Sequence of chain 1.B:
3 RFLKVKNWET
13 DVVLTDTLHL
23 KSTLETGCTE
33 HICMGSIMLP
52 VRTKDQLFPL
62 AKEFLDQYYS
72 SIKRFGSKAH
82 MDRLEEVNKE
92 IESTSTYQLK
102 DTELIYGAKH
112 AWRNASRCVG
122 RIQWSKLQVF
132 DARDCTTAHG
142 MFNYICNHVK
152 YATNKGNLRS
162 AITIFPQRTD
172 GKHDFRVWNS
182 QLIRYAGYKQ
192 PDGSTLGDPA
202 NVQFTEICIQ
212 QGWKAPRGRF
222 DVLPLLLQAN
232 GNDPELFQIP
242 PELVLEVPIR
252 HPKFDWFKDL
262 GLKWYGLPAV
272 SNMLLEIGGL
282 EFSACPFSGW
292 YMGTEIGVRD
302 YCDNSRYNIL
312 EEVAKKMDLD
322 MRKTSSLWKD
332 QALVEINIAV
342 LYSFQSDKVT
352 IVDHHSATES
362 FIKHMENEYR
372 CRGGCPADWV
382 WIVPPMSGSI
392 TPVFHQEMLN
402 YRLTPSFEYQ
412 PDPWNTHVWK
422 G

Binding-site contacts:
Ligand atom C13 contacts residue GLN182 of chain 1.A at 3.8 Å.
Ligand atom N22 contacts residue HEM1 of chain 1.C at 3.5 Å.
Ligand atom C22 contacts residue HEM1 of chain 1.C at 3.7 Å.
Ligand atom C23 contacts residue PRO269 of chain 1.A at 3.7 Å (hydrophobic).
Ligand atom C26 contacts residue GLU296 of chain 1.A at 3.6 Å.
Ligand atom C22 contacts residue TRP291 of chain 1.A at 3.8 Å (hydrophobic).
Ligand atom C06 contacts residue HEM1 of chain 1.C at 3.7 Å.
Ligand atom O09 contacts residue HEM1 of chain 1.C at 3.0 Å (h-bond).
Ligand atom N01 contacts residue HEM1 of chain 1.C at 2.8 Å (h-bond).
Ligand atom N21 contacts residue GLU296 of chain 1.A at 2.7 Å (salt-bridge).
Ligand atom N22 contacts residue GLU296 of chain 1.A at 2.8 Å (salt-bridge).
Ligand atom C28 contacts residue GLU296 of chain 1.A at 3.7 Å.
Ligand atom C27 contacts residue PRO269 of chain 1.A at 3.8 Å (hydrophobic).
Ligand atom N14 contacts residue HEM1 of chain 1.C at 3.2 Å (h-bond).
Ligand atom N22 contacts residue TRP291 of chain 1.A at 2.8 Å (h-bond).
Ligand atom N21 contacts residue HEM1 of chain 1.C at 3.6 Å.
Ligand atom C27 contacts residue SER289 of chain 1.A at 3.7 Å.
Ligand atom C13 contacts residue HEM1 of chain 1.C at 3.2 Å.
Ligand atom O29 contacts residue GLU296 of chain 1.A at 3.4 Å (salt-bridge).
Ligand atom C27 contacts residue GLY290 of chain 1.A at 3.6 Å.
Ligand atom C24 contacts residue HEM1 of chain 1.C at 3.8 Å.
Ligand atom C22 contacts residue GLU296 of chain 1.A at 3.5 Å.
Ligand atom O29 contacts residue VAL271 of chain 1.A at 3.9 Å.
Ligand atom C27 contacts residue PHE288 of chain 1.A at 3.7 Å (hydrophobic).
Ligand atom N02 contacts residue HEM1 of chain 1.C at 3.6 Å.
Ligand atom C27 contacts residue HEM1 of chain 1.C at 3.6 Å.
Ligand atom N01 contacts residue TRP382 of chain 1.A at 3.9 Å.
Ligand atom C02 contacts residue HEM1 of chain 1.C at 3.7 Å.
Ligand atom N14 contacts residue GLU296 of chain 1.A at 2.9 Å (salt-bridge).
Ligand atom C26 contacts residue HEM1 of chain 1.C at 3.6 Å.
Ligand atom C12 contacts residue HEM1 of chain 1.C at 3.2 Å.
Ligand atom C25 contacts residue VAL271 of chain 1.A at 3.5 Å (hydrophobic).
Ligand atom C11 contacts residue VAL271 of chain 1.A at 3.7 Å (hydrophobic).
Ligand atom C22 contacts residue PRO269 of chain 1.A at 3.8 Å (hydrophobic).
Ligand atom N22 contacts residue TYR292 of chain 1.A at 3.7 Å.
Ligand atom C08 contacts residue HEM1 of chain 1.C at 3.3 Å.
Ligand atom N22 contacts residue PRO269 of chain 1.A at 3.8 Å.
Ligand atom C28 contacts residue HEM1 of chain 1.C at 3.5 Å.
Ligand atom N02 contacts residue TYR410 of chain 1.A at 3.0 Å.
Ligand atom C23 contacts residue HEM1 of chain 1.C at 3.6 Å.

This small molecule binds to this protein.
Small molecule (SMILES): Cc1cc(N)nc(COCC[C@@H](CN)OCc2cc(C)cc(N)n2)c1

Sequence of chain 1.A:
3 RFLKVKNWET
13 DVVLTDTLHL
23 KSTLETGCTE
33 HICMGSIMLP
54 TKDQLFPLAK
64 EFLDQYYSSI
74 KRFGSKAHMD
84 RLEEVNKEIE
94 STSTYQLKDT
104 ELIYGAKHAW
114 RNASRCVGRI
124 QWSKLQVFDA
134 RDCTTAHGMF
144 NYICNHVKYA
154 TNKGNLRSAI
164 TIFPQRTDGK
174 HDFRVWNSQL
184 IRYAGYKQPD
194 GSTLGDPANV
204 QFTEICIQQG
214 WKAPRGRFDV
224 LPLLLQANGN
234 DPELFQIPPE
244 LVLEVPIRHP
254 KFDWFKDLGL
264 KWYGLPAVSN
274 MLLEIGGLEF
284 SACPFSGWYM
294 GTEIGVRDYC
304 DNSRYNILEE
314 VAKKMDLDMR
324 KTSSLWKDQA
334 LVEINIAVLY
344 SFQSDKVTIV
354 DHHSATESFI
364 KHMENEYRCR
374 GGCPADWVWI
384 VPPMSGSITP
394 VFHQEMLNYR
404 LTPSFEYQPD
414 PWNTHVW